Binding-site contacts:
Ligand atom C4 contacts residue ASN124 of chain 1.C at 4.2 Å.
Ligand atom C3 contacts residue THR126 of chain 1.C at 3.6 Å.
Ligand atom O5 contacts residue VAL129 of chain 1.C at 3.9 Å.
Ligand atom O7 contacts residue THR126 of chain 1.C at 3.2 Å.
Ligand atom C6 contacts residue ASN127 of chain 1.C at 4.1 Å.
Ligand atom C1 contacts residue THR126 of chain 1.C at 3.2 Å.
Ligand atom C8 contacts residue GLU168 of chain 1.C at 3.5 Å.
Ligand atom C8 contacts residue ASN124 of chain 1.C at 3.4 Å.
Ligand atom C2 contacts residue ASN124 of chain 1.C at 2.4 Å.
Ligand atom C2 contacts residue ASN127 of chain 1.C at 4.4 Å.
Ligand atom C3 contacts residue ASN127 of chain 1.C at 3.8 Å.
Ligand atom C2 contacts residue THR126 of chain 1.C at 3.2 Å.
Ligand atom C4 contacts residue ASN127 of chain 1.C at 4.2 Å.
Ligand atom C8 contacts residue VAL170 of chain 1.C at 3.9 Å (hydrophobic).
Ligand atom O3 contacts residue THR126 of chain 1.C at 4.3 Å.
Ligand atom O5 contacts residue ASN124 of chain 1.C at 2.4 Å (h-bond).
Ligand atom N2 contacts residue THR126 of chain 1.C at 2.5 Å (h-bond).
Ligand atom C3 contacts residue ASN124 of chain 1.C at 3.8 Å.
Ligand atom C7 contacts residue ASN124 of chain 1.C at 3.3 Å.
Ligand atom C7 contacts residue THR126 of chain 1.C at 3.5 Å.
Ligand atom C6 contacts residue VAL129 of chain 1.C at 3.6 Å (hydrophobic).
Ligand atom C5 contacts residue ASN124 of chain 1.C at 3.7 Å.
Ligand atom O7 contacts residue ASN124 of chain 1.C at 4.1 Å.
Ligand atom C1 contacts residue ASN124 of chain 1.C at 1.4 Å.
Ligand atom O4 contacts residue ASN127 of chain 1.C at 4.1 Å.
Ligand atom N2 contacts residue ASN124 of chain 1.C at 2.8 Å (h-bond).
Ligand atom O5 contacts residue ASN127 of chain 1.C at 3.7 Å.
Ligand atom C5 contacts residue VAL129 of chain 1.C at 4.1 Å (hydrophobic).
Ligand atom C5 contacts residue ASN127 of chain 1.C at 3.4 Å.
Ligand atom C1 contacts residue ASN127 of chain 1.C at 3.8 Å.

Sequence of chain 1.C:
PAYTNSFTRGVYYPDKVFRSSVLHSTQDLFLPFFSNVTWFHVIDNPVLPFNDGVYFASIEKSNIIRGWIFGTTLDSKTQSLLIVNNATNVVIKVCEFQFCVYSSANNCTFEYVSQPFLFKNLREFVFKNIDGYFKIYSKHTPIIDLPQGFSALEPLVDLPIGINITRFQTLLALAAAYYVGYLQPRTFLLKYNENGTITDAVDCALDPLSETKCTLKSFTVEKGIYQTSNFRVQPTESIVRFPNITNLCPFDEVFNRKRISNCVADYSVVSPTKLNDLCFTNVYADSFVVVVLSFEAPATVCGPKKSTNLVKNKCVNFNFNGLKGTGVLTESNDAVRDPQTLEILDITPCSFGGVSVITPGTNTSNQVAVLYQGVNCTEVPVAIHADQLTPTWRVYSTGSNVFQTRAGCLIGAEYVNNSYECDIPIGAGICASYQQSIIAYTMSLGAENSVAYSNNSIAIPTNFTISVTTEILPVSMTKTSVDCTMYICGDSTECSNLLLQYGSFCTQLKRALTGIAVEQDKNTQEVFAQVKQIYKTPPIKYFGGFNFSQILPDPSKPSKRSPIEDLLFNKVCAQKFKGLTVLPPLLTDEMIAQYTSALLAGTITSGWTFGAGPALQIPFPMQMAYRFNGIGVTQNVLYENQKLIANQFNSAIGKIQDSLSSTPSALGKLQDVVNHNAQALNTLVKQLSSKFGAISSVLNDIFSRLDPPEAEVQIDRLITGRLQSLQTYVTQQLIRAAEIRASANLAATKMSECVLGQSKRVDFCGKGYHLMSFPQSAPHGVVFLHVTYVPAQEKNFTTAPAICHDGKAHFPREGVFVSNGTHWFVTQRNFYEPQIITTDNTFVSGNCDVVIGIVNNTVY

The small molecule below binds the protein below.
Small molecule (SMILES): CC(=O)N[C@H]1[C@H](O[C@H]2[C@H](O)[C@@H](NC(C)=O)CO[C@@H]2CO)O[C@H](CO)[C@@H](O)[C@@H]1O